The protein below binds the small molecule below.
Small molecule (SMILES): C[C@H](CCC(=O)O)[C@H]1CC[C@H]2[C@@H]3CC[C@@H]4C[C@H](CC(C)(C)O)CC[C@]4(C)[C@H]3CC[C@]12C

Binding-site contacts:
Ligand atom C18 contacts residue TRP163 of chain 1.A at 3.8 Å (hydrophobic).
Ligand atom C29 contacts residue VAL111 of chain 1.A at 3.7 Å (hydrophobic).
Ligand atom O4A contacts residue SER152 of chain 1.A at 3.7 Å.
Ligand atom C25 contacts residue HIS182 of chain 1.A at 3.8 Å.
Ligand atom O28 contacts residue HIS272 of chain 1.A at 3.1 Å (h-bond).
Ligand atom C24 contacts residue SER152 of chain 1.A at 3.5 Å.
Ligand atom C6 contacts residue MET149 of chain 1.A at 4.0 Å (hydrophobic).
Ligand atom C23 contacts residue SER155 of chain 1.A at 3.7 Å.
Ligand atom C21 contacts residue TYR172 of chain 1.A at 3.8 Å (hydrophobic).
Ligand atom C27 contacts residue HIS182 of chain 1.A at 3.7 Å.
Ligand atom O4 contacts residue SER152 of chain 1.A at 3.7 Å.
Ligand atom O4A contacts residue SER155 of chain 1.A at 2.9 Å (h-bond).
Ligand atom C19 contacts residue VAL177 of chain 1.A at 3.4 Å (hydrophobic).
Ligand atom C7 contacts residue ILE145 of chain 1.A at 4.0 Å (hydrophobic).
Ligand atom C27 contacts residue LEU104 of chain 1.A at 3.6 Å (hydrophobic).
Ligand atom C1 contacts residue HIS182 of chain 1.A at 3.8 Å.
Ligand atom C16 contacts residue SER152 of chain 1.A at 3.7 Å.
Ligand atom C22 contacts residue SER152 of chain 1.A at 3.5 Å.
Ligand atom C21 contacts residue LEU110 of chain 1.A at 3.8 Å (hydrophobic).
Ligand atom O28 contacts residue TYR276 of chain 1.A at 3.8 Å.
Ligand atom C5 contacts residue HIS182 of chain 1.A at 4.0 Å.
Ligand atom C24 contacts residue SER155 of chain 1.A at 3.7 Å.
Ligand atom C4 contacts residue HIS272 of chain 1.A at 3.8 Å.
Ligand atom C23 contacts residue SER152 of chain 1.A at 3.6 Å.
Ligand atom C3 contacts residue HIS182 of chain 1.A at 3.5 Å.
Ligand atom C19 contacts residue LEU187 of chain 1.A at 3.6 Å (hydrophobic).
Ligand atom C12 contacts residue LEU107 of chain 1.A at 3.9 Å (hydrophobic).
Ligand atom O4A contacts residue TYR24 of chain 1.A at 2.9 Å (h-bond).
Ligand atom O4A contacts residue CYS165 of chain 1.A at 4.0 Å.
Ligand atom C26 contacts residue TYR276 of chain 1.A at 4.1 Å (hydrophobic).
Ligand atom C11 contacts residue VAL177 of chain 1.A at 3.5 Å (hydrophobic).
Ligand atom C20 contacts residue TRP163 of chain 1.A at 4.1 Å (hydrophobic).
Ligand atom O28 contacts residue HIS182 of chain 1.A at 3.0 Å (h-bond).
Ligand atom C23 contacts residue TRP163 of chain 1.A at 3.9 Å (hydrophobic).
Ligand atom C16 contacts residue ILE148 of chain 1.A at 3.8 Å (hydrophobic).
Ligand atom C6 contacts residue HIS272 of chain 1.A at 3.9 Å.
Ligand atom C4 contacts residue VAL111 of chain 1.A at 4.1 Å (hydrophobic).
Ligand atom O4A contacts residue TYR28 of chain 1.A at 4.0 Å.
Ligand atom C26 contacts residue VAL293 of chain 1.A at 3.7 Å (hydrophobic).
Ligand atom C5 contacts residue HIS272 of chain 1.A at 3.9 Å.

Sequence of chain 1.A:
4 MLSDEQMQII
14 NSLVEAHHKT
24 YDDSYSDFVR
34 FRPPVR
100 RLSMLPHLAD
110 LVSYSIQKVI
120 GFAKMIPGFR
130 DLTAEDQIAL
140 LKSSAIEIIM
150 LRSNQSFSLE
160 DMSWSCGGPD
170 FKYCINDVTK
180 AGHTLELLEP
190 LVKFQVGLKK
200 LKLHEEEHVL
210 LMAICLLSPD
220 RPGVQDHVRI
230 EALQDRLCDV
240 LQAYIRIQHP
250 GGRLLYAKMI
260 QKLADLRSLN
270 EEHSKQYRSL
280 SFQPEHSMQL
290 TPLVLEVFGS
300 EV